Binding-site contacts:
Ligand atom CAT contacts residue VAL26 of chain 2.A at 3.7 Å (hydrophobic).
Ligand atom NAD contacts residue LEU18 of chain 2.A at 3.7 Å.
Ligand atom OBD contacts residue VAL26 of chain 2.A at 3.7 Å.
Ligand atom CBA contacts residue THR159 of chain 2.A at 3.6 Å.
Ligand atom CBB contacts residue THR159 of chain 2.A at 3.5 Å.
Ligand atom CAM contacts residue GLU97 of chain 2.A at 3.5 Å.
Ligand atom NAJ contacts residue ILE43 of chain 2.A at 3.5 Å.
Ligand atom NAG contacts residue GLU65 of chain 2.A at 3.6 Å.
Ligand atom CBA contacts residue ASP160 of chain 2.A at 3.8 Å.
Ligand atom CBC contacts residue ILE43 of chain 2.A at 3.6 Å (hydrophobic).
Ligand atom NAJ contacts residue ASP160 of chain 2.A at 3.5 Å (salt-bridge).
Ligand atom NAH contacts residue ASP160 of chain 2.A at 3.5 Å (salt-bridge).
Ligand atom NAJ contacts residue GLY162 of chain 2.A at 3.6 Å.
Ligand atom NAI contacts residue ASP160 of chain 2.A at 3.4 Å (salt-bridge).
Ligand atom NAH contacts residue GLU65 of chain 2.A at 2.8 Å (salt-bridge).
Ligand atom CAY contacts residue THR159 of chain 2.A at 3.1 Å.
Ligand atom NAF contacts residue VAL26 of chain 2.A at 3.7 Å.
Ligand atom OBE contacts residue LYS16 of chain 2.A at 3.7 Å.
Ligand atom CAZ contacts residue THR159 of chain 2.A at 3.7 Å.
Ligand atom NAI contacts residue CYS23 of chain 2.A at 3.7 Å.
Ligand atom NAJ contacts residue GLU65 of chain 2.A at 2.6 Å (salt-bridge).
Ligand atom NAC contacts residue LEU18 of chain 2.A at 3.7 Å.
Ligand atom NAF contacts residue LEU146 of chain 2.A at 3.8 Å.
Ligand atom CAX contacts residue THR159 of chain 2.A at 3.2 Å.
Ligand atom NAB contacts residue LYS16 of chain 2.A at 3.7 Å.
Ligand atom CAM contacts residue MET96 of chain 2.A at 3.4 Å (hydrophobic).
Ligand atom NAA contacts residue LEU18 of chain 2.A at 2.8 Å (h-bond).
Ligand atom CAV contacts residue THR159 of chain 2.A at 3.7 Å.
Ligand atom OBD contacts residue LEU146 of chain 2.A at 3.6 Å.
Ligand atom CBC contacts residue ASP160 of chain 2.A at 3.2 Å.
Ligand atom CAS contacts residue MET96 of chain 2.A at 3.2 Å (hydrophobic).
Ligand atom OBF contacts residue CYS23 of chain 2.A at 3.0 Å (h-bond).
Ligand atom NAG contacts residue ASP160 of chain 2.A at 3.8 Å.
Ligand atom CBB contacts residue GLU65 of chain 2.A at 3.3 Å.
Ligand atom CAN contacts residue GLY99 of chain 2.A at 3.6 Å.
Ligand atom CAO contacts residue LEU18 of chain 2.A at 3.6 Å (hydrophobic).
Ligand atom NAE contacts residue LEU146 of chain 2.A at 3.8 Å.
Ligand atom CBC contacts residue GLU65 of chain 2.A at 3.4 Å.
Ligand atom OBF contacts residue ASP160 of chain 2.A at 3.8 Å.
Ligand atom CAT contacts residue LEU146 of chain 2.A at 3.8 Å (hydrophobic).

This small molecule binds to this protein.
Small molecule (SMILES): [H]/N=C(/NO)N/N=C(\C)c1ccc(NC(=O)Nc2ccc(/C(C)=N/N/C(N)=N/O)cc2)cc1

Sequence of chain 2.A:
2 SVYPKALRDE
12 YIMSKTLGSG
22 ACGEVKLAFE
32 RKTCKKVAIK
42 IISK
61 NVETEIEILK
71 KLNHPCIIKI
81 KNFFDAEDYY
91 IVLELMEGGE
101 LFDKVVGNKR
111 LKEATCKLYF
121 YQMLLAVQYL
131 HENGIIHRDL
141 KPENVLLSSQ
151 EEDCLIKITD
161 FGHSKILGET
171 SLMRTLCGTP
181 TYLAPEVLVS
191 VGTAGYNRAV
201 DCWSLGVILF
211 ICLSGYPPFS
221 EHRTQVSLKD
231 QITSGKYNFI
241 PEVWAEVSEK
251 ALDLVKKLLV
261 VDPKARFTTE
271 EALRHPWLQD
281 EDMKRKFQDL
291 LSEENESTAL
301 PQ